Binding-site contacts:
Ligand atom C29 contacts residue TRP102 of chain 1.B at 3.5 Å (hydrophobic).
Ligand atom C18 contacts residue FPP1 of chain 1.I at 3.3 Å.
Ligand atom N15 contacts residue ZN1 of chain 1.J at 2.0 Å.
Ligand atom C25 contacts residue FPP1 of chain 1.I at 3.9 Å.
Ligand atom C01 contacts residue ASP359 of chain 1.B at 3.7 Å.
Ligand atom C16 contacts residue CYS299 of chain 1.B at 3.8 Å (hydrophobic).
Ligand atom C14 contacts residue ZN1 of chain 1.J at 3.0 Å.
Ligand atom C14 contacts residue HIS362 of chain 1.B at 3.5 Å.
Ligand atom C02 contacts residue LEU96 of chain 1.B at 3.8 Å (hydrophobic).
Ligand atom C16 contacts residue ASP297 of chain 1.B at 3.6 Å.
Ligand atom O32 contacts residue TRP102 of chain 1.B at 3.3 Å.
Ligand atom C33 contacts residue TRP102 of chain 1.B at 3.6 Å (hydrophobic).
Ligand atom C14 contacts residue TYR361 of chain 1.B at 3.6 Å (hydrophobic).
Ligand atom N15 contacts residue TYR361 of chain 1.B at 3.6 Å.
Ligand atom F35 contacts residue TYR361 of chain 1.B at 3.6 Å.
Ligand atom F36 contacts residue TRP102 of chain 1.B at 3.5 Å.
Ligand atom C28 contacts residue TRP106 of chain 1.B at 3.9 Å (hydrophobic).
Ligand atom F34 contacts residue TRP303 of chain 1.B at 3.4 Å.
Ligand atom F36 contacts residue TYR361 of chain 1.B at 3.4 Å.
Ligand atom C01 contacts residue LEU96 of chain 1.B at 3.6 Å (hydrophobic).
Ligand atom F34 contacts residue TRP102 of chain 1.B at 3.0 Å.
Ligand atom F36 contacts residue TRP106 of chain 1.B at 3.3 Å.
Ligand atom N15 contacts residue CYS299 of chain 1.B at 3.4 Å (h-bond).
Ligand atom F34 contacts residue FPP1 of chain 1.I at 3.2 Å.
Ligand atom C22 contacts residue FPP1 of chain 1.I at 3.9 Å.
Ligand atom C24 contacts residue FPP1 of chain 1.I at 3.6 Å.
Ligand atom C25 contacts residue TYR361 of chain 1.B at 3.8 Å (hydrophobic).
Ligand atom C03 contacts residue TYR361 of chain 1.B at 3.8 Å (hydrophobic).
Ligand atom F36 contacts residue TYR365 of chain 1.B at 3.4 Å.
Ligand atom C16 contacts residue ZN1 of chain 1.J at 3.0 Å.
Ligand atom C30 contacts residue SER99 of chain 1.B at 3.7 Å.
Ligand atom C21 contacts residue FPP1 of chain 1.I at 3.7 Å.
Ligand atom F34 contacts residue TYR365 of chain 1.B at 3.5 Å.
Ligand atom C20 contacts residue FPP1 of chain 1.I at 3.7 Å.
Ligand atom C06 contacts residue TYR361 of chain 1.B at 3.8 Å (hydrophobic).
Ligand atom N15 contacts residue HIS362 of chain 1.B at 3.4 Å (h-bond).
Ligand atom F35 contacts residue FPP1 of chain 1.I at 3.6 Å.
Ligand atom C16 contacts residue TYR300 of chain 1.B at 3.5 Å (hydrophobic).
Ligand atom N15 contacts residue ASP297 of chain 1.B at 3.1 Å (salt-bridge).
Ligand atom F35 contacts residue TRP303 of chain 1.B at 3.6 Å.

Sequence of chain 1.A:
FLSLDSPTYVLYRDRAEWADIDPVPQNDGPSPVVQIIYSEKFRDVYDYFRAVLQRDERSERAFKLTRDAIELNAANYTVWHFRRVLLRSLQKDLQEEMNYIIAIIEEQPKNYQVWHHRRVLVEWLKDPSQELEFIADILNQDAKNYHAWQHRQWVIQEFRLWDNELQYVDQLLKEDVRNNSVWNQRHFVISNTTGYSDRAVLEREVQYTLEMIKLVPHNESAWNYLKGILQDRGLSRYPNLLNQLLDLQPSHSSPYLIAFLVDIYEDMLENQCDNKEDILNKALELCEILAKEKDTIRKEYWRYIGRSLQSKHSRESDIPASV

This protein binds this small molecule.
Small molecule (SMILES): CCCC[C@H]1CN(c2cccc(OC(F)(F)F)c2)C(=O)CN1Cc1cncn1Cc1ccc(Br)cc1

Sequence of chain 1.B:
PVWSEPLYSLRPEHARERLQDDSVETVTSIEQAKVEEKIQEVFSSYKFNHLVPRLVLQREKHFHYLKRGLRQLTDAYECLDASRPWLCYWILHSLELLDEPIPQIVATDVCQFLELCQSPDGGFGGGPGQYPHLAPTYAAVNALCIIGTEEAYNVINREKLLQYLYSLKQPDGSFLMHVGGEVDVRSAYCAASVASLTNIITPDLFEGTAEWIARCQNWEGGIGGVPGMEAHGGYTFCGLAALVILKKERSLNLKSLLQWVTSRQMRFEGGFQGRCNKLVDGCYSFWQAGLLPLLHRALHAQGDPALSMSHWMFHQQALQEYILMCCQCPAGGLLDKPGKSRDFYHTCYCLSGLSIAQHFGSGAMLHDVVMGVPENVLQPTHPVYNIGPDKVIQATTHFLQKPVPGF